Sequence of chain 1.D:
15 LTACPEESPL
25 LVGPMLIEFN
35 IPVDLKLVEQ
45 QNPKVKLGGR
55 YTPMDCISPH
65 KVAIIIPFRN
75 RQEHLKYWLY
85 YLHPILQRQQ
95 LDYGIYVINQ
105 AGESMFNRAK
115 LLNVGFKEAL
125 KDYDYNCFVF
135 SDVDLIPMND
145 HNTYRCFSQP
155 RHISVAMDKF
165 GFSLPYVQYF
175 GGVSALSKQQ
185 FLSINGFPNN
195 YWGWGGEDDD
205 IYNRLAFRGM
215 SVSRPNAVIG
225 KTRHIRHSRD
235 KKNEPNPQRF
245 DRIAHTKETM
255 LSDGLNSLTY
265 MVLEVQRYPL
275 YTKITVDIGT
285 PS

Binding-site contacts:
Ligand atom N3 contacts residue ARG73 of chain 1.D at 2.8 Å (salt-bridge).
Ligand atom O1A contacts residue CA1 of chain 1.L at 2.3 Å.
Ligand atom O2 contacts residue ARG73 of chain 1.D at 3.0 Å (salt-bridge).
Ligand atom C6' contacts residue GLY199 of chain 1.D at 3.4 Å.
Ligand atom O3A contacts residue TRP198 of chain 1.D at 3.2 Å (h-bond).
Ligand atom O1B contacts residue TRP198 of chain 1.D at 2.7 Å (h-bond).
Ligand atom O5' contacts residue TRP198 of chain 1.D at 3.3 Å (h-bond).
Ligand atom O3B contacts residue ASP136 of chain 1.D at 3.4 Å (salt-bridge).
Ligand atom C2' contacts residue GLY176 of chain 1.D at 3.5 Å.
Ligand atom O2B contacts residue LYS163 of chain 1.D at 3.3 Å (salt-bridge).
Ligand atom C6' contacts residue TRP198 of chain 1.D at 3.3 Å (hydrophobic).
Ligand atom N1 contacts residue PHE110 of chain 1.D at 3.2 Å.
Ligand atom O3D contacts residue ASP138 of chain 1.D at 2.9 Å (salt-bridge).
Ligand atom PB contacts residue TRP198 of chain 1.D at 3.5 Å.
Ligand atom O3' contacts residue ARG112 of chain 1.D at 3.0 Å.
Ligand atom C2D contacts residue PRO71 of chain 1.D at 3.5 Å (hydrophobic).
Ligand atom O1A contacts residue ARG75 of chain 1.D at 3.1 Å (salt-bridge).
Ligand atom O2D contacts residue PRO71 of chain 1.D at 2.8 Å (h-bond).
Ligand atom C4 contacts residue ASP234 of chain 1.D at 3.4 Å.
Ligand atom O2 contacts residue PHE72 of chain 1.D at 3.3 Å.
Ligand atom O4' contacts residue GLU201 of chain 1.D at 2.6 Å (salt-bridge).
Ligand atom O3D contacts residue ASP136 of chain 1.D at 3.2 Å.
Ligand atom O6' contacts residue GLY199 of chain 1.D at 2.8 Å (h-bond).
Ligand atom O2' contacts residue GLY176 of chain 1.D at 3.1 Å (h-bond).
Ligand atom O4 contacts residue ASP234 of chain 1.D at 3.1 Å.
Ligand atom O6' contacts residue GLU201 of chain 1.D at 2.6 Å (salt-bridge).
Ligand atom C1D contacts residue PRO71 of chain 1.D at 3.4 Å (hydrophobic).
Ligand atom O3' contacts residue GLY176 of chain 1.D at 2.9 Å (h-bond).
Ligand atom C5 contacts residue ASP234 of chain 1.D at 3.5 Å.
Ligand atom C4' contacts residue GLU201 of chain 1.D at 3.1 Å.
Ligand atom O2 contacts residue ARG75 of chain 1.D at 3.3 Å.
Ligand atom O1A contacts residue ASP138 of chain 1.D at 3.2 Å (salt-bridge).
Ligand atom O1A contacts residue HIS231 of chain 1.D at 3.2 Å (h-bond).
Ligand atom O2B contacts residue CA1 of chain 1.L at 2.3 Å.
Ligand atom O2' contacts residue ASP136 of chain 1.D at 2.4 Å (salt-bridge).
Ligand atom C6 contacts residue PHE110 of chain 1.D at 3.3 Å (hydrophobic).
Ligand atom O3' contacts residue ASP136 of chain 1.D at 3.0 Å (salt-bridge).
Ligand atom O2D contacts residue VAL137 of chain 1.D at 3.0 Å (h-bond).
Ligand atom C3' contacts residue ASP136 of chain 1.D at 3.1 Å.
Ligand atom C2' contacts residue ASP136 of chain 1.D at 3.3 Å.

This small molecule binds to this protein.
Small molecule (SMILES): O=c1ccn([C@@H]2O[C@H](CO[P](=O)(O)O[P](=O)(O)O[C@H]3O[C@H](CO)[C@H](O)[C@H](O)[C@H]3O)[C@@H](O)[C@H]2O)c(=O)[nH]1